Sequence of chain 1.C:
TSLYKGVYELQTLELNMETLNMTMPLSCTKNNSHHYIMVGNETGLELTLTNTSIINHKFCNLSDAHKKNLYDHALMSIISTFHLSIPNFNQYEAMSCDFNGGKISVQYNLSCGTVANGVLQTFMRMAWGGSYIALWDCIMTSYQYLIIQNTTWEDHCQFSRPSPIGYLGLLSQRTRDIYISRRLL

Binding-site contacts:
Ligand atom C7 contacts residue ASN79 of chain 1.C at 3.7 Å.
Ligand atom C5 contacts residue MET80 of chain 1.C at 3.4 Å (hydrophobic).
Ligand atom O6 contacts residue THR77 of chain 1.C at 2.8 Å (h-bond).
Ligand atom C4 contacts residue TRP24 of chain 1.D at 4.3 Å (hydrophobic).
Ligand atom O5 contacts residue MET80 of chain 1.C at 3.2 Å.
Ligand atom O2 contacts residue TRP24 of chain 1.D at 3.1 Å.
Ligand atom O5 contacts residue TRP24 of chain 1.D at 3.5 Å.
Ligand atom O4 contacts residue TRP24 of chain 1.D at 3.1 Å.
Ligand atom O7 contacts residue ASN79 of chain 1.C at 4.2 Å.
Ligand atom O5 contacts residue GLU76 of chain 1.C at 3.8 Å.
Ligand atom C4 contacts residue ASN79 of chain 1.C at 4.2 Å.
Ligand atom O5 contacts residue THR77 of chain 1.C at 3.6 Å.
Ligand atom O6 contacts residue MET80 of chain 1.C at 3.3 Å.
Ligand atom C2 contacts residue GLU76 of chain 1.C at 3.9 Å.
Ligand atom C1 contacts residue GLU76 of chain 1.C at 3.6 Å.
Ligand atom C5 contacts residue ASN79 of chain 1.C at 3.6 Å.
Ligand atom C2 contacts residue TRP24 of chain 1.D at 4.0 Å (hydrophobic).
Ligand atom C8 contacts residue ASN99 of chain 1.C at 3.7 Å.
Ligand atom C1 contacts residue ASN79 of chain 1.C at 1.4 Å.
Ligand atom C2 contacts residue ASN79 of chain 1.C at 2.4 Å.
Ligand atom C8 contacts residue TRP227 of chain 1.C at 3.6 Å (hydrophobic).
Ligand atom O5 contacts residue ASN79 of chain 1.C at 2.3 Å (h-bond).
Ligand atom C5 contacts residue TRP24 of chain 1.D at 4.2 Å (hydrophobic).
Ligand atom C7 contacts residue GLU76 of chain 1.C at 4.2 Å.
Ligand atom N2 contacts residue GLU76 of chain 1.C at 4.5 Å.
Ligand atom O6 contacts residue ILE64 of chain 1.D at 4.3 Å.
Ligand atom N2 contacts residue ASN79 of chain 1.C at 2.9 Å (h-bond).
Ligand atom C6 contacts residue TRP24 of chain 1.D at 4.4 Å (hydrophobic).
Ligand atom C1 contacts residue MET80 of chain 1.C at 3.6 Å (hydrophobic).
Ligand atom N2 contacts residue ASN99 of chain 1.C at 4.2 Å.
Ligand atom C6 contacts residue MET80 of chain 1.C at 3.7 Å (hydrophobic).
Ligand atom C3 contacts residue ASN79 of chain 1.C at 3.8 Å.
Ligand atom C1 contacts residue TRP24 of chain 1.D at 3.8 Å (hydrophobic).
Ligand atom C6 contacts residue THR77 of chain 1.C at 4.0 Å.
Ligand atom O7 contacts residue GLU76 of chain 1.C at 3.5 Å.

The small molecule below binds the protein below.
Small molecule (SMILES): CC(=O)N[C@H]1[C@H](O[C@H]2[C@H](O)[C@@H](NC(C)=O)CO[C@@H]2CO)O[C@H](CO)[C@@H](O[C@@H]2O[C@H](CO)[C@@H](O)[C@H](O)[C@@H]2O)[C@@H]1O

Sequence of chain 1.D:
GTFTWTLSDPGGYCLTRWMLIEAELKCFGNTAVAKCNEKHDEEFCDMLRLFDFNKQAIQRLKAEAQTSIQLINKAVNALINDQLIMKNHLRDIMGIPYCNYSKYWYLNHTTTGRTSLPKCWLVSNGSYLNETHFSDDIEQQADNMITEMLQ